This small molecule binds to this protein.
Small molecule (SMILES): CC(=O)N[C@@H]1[C@@H](O)[C@H](O)[C@@H](CO)O[C@H]1O

Sequence of chain 1.C:
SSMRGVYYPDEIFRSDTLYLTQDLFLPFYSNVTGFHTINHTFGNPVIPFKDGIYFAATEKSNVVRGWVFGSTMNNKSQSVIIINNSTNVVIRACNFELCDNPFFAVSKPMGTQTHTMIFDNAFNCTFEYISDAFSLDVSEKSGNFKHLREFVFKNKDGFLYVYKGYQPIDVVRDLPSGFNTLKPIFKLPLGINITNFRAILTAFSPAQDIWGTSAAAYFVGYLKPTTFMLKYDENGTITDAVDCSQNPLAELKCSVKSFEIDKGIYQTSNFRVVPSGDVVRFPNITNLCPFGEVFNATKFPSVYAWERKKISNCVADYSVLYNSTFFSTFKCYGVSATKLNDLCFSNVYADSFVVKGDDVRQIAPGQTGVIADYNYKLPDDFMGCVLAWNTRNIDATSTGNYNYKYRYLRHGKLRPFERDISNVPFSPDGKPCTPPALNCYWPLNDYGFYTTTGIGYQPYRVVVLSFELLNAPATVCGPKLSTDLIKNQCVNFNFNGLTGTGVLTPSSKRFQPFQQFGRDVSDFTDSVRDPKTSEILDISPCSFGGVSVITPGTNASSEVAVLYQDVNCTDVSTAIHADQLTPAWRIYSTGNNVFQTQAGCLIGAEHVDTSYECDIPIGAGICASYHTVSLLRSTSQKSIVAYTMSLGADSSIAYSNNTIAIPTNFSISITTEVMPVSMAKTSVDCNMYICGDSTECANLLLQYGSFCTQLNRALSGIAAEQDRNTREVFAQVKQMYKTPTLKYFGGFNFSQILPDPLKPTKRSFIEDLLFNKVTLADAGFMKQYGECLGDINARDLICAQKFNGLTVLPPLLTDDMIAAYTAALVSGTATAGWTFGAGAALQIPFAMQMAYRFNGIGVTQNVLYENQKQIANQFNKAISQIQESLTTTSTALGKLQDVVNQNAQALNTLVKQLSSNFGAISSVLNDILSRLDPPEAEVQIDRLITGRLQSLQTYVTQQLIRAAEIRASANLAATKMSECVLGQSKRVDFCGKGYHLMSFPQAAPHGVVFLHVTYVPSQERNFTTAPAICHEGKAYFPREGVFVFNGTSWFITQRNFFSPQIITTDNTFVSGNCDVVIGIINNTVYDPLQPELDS

Binding-site contacts:
Ligand atom C4 contacts residue ASN109 of chain 1.C at 4.2 Å.
Ligand atom N2 contacts residue PHE157 of chain 1.C at 4.0 Å.
Ligand atom O5 contacts residue GLU131 of chain 1.C at 4.2 Å.
Ligand atom C8 contacts residue ASN129 of chain 1.C at 3.7 Å.
Ligand atom C7 contacts residue GLU131 of chain 1.C at 4.3 Å.
Ligand atom N2 contacts residue GLU131 of chain 1.C at 3.2 Å (salt-bridge).
Ligand atom C2 contacts residue ASN109 of chain 1.C at 2.5 Å.
Ligand atom C2 contacts residue GLU131 of chain 1.C at 3.2 Å.
Ligand atom C7 contacts residue ASN129 of chain 1.C at 4.0 Å.
Ligand atom N2 contacts residue ASN129 of chain 1.C at 3.2 Å (h-bond).
Ligand atom C8 contacts residue PHE157 of chain 1.C at 4.4 Å (hydrophobic).
Ligand atom C3 contacts residue PHE157 of chain 1.C at 4.4 Å (hydrophobic).
Ligand atom C2 contacts residue ASN129 of chain 1.C at 4.1 Å.
Ligand atom C3 contacts residue ASN109 of chain 1.C at 3.8 Å.
Ligand atom N2 contacts residue ASN109 of chain 1.C at 3.0 Å (h-bond).
Ligand atom C2 contacts residue PHE157 of chain 1.C at 4.3 Å (hydrophobic).
Ligand atom O7 contacts residue ASN109 of chain 1.C at 4.0 Å.
Ligand atom C1 contacts residue GLU131 of chain 1.C at 3.5 Å.
Ligand atom C1 contacts residue ASN109 of chain 1.C at 1.4 Å.
Ligand atom O5 contacts residue ASN109 of chain 1.C at 2.3 Å (h-bond).
Ligand atom O3 contacts residue PHE157 of chain 1.C at 3.3 Å.
Ligand atom C8 contacts residue ASN158 of chain 1.C at 4.3 Å.
Ligand atom C7 contacts residue ASN109 of chain 1.C at 3.7 Å.
Ligand atom C5 contacts residue ASN109 of chain 1.C at 3.7 Å.